Binding-site contacts:
Ligand atom C5 contacts residue ASN113 of chain 1.B at 3.6 Å.
Ligand atom N2 contacts residue ASN76 of chain 1.B at 3.8 Å.
Ligand atom C6 contacts residue ARG78 of chain 1.B at 3.6 Å.
Ligand atom O6 contacts residue ARG78 of chain 1.B at 4.0 Å.
Ligand atom C3 contacts residue ASN113 of chain 1.B at 3.9 Å.
Ligand atom O5 contacts residue ASN113 of chain 1.B at 2.3 Å (h-bond).
Ligand atom N2 contacts residue ASN113 of chain 1.B at 3.0 Å (h-bond).
Ligand atom C1 contacts residue ASN113 of chain 1.B at 1.5 Å.
Ligand atom C2 contacts residue ASN76 of chain 1.B at 4.0 Å.
Ligand atom C4 contacts residue ASN113 of chain 1.B at 4.3 Å.
Ligand atom C2 contacts residue ASN113 of chain 1.B at 2.6 Å.
Ligand atom C8 contacts residue GLU75 of chain 1.B at 3.5 Å.
Ligand atom O5 contacts residue ARG78 of chain 1.B at 3.2 Å (salt-bridge).
Ligand atom C8 contacts residue ASN76 of chain 1.B at 4.2 Å.
Ligand atom C6 contacts residue PHE222 of chain 1.B at 4.4 Å (hydrophobic).
Ligand atom O6 contacts residue MAN4 of chain 1.M at 4.4 Å.
Ligand atom C8 contacts residue PHE222 of chain 1.B at 3.4 Å (hydrophobic).
Ligand atom C1 contacts residue ARG78 of chain 1.B at 3.9 Å.
Ligand atom O6 contacts residue BMA3 of chain 1.M at 3.8 Å.
Ligand atom C8 contacts residue SER214 of chain 1.B at 3.4 Å.
Ligand atom O4 contacts residue BMA3 of chain 1.M at 3.8 Å.
Ligand atom C5 contacts residue ARG78 of chain 1.B at 3.9 Å.
Ligand atom C7 contacts residue ASN76 of chain 1.B at 3.5 Å.
Ligand atom O6 contacts residue PHE222 of chain 1.B at 4.2 Å.
Ligand atom O7 contacts residue ASN76 of chain 1.B at 3.5 Å.
Ligand atom N2 contacts residue GLU75 of chain 1.B at 4.4 Å.
Ligand atom C7 contacts residue ASN113 of chain 1.B at 4.2 Å.

The protein below binds the small molecule below.
Small molecule (SMILES): CC(=O)N[C@H]1[C@H](O[C@H]2[C@H](O)[C@@H](NC(C)=O)CO[C@@H]2CO)O[C@H](CO)[C@@H](O[C@@H]2O[C@H](CO[C@H]3O[C@H](CO)[C@@H](O)[C@H](O)[C@@H]3O)[C@@H](O)[C@H](O[C@H]3O[C@H](CO)[C@@H](O)[C@H](O)[C@@H]3O)[C@@H]2O)[C@@H]1O

Sequence of chain 1.B:
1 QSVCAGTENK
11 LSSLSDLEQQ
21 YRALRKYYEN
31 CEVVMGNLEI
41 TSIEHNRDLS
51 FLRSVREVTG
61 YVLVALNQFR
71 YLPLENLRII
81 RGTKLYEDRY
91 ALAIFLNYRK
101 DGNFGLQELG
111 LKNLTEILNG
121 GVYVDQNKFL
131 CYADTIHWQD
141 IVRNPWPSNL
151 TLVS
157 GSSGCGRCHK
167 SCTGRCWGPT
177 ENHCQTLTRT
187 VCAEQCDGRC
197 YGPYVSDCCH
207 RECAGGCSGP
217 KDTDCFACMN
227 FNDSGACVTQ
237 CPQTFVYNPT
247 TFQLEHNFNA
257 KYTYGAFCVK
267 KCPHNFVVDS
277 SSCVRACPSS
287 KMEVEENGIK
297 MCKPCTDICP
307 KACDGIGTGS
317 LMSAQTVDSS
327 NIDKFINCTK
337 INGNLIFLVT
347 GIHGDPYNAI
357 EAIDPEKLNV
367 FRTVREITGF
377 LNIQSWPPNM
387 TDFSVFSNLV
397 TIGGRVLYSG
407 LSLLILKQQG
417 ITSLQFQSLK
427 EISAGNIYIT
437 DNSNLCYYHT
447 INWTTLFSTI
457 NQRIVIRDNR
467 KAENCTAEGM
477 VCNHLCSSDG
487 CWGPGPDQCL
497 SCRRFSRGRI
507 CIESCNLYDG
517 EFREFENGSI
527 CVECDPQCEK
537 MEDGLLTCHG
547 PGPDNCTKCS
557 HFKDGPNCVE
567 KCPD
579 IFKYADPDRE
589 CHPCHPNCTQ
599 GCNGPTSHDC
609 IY